Sequence of chain 1.A:
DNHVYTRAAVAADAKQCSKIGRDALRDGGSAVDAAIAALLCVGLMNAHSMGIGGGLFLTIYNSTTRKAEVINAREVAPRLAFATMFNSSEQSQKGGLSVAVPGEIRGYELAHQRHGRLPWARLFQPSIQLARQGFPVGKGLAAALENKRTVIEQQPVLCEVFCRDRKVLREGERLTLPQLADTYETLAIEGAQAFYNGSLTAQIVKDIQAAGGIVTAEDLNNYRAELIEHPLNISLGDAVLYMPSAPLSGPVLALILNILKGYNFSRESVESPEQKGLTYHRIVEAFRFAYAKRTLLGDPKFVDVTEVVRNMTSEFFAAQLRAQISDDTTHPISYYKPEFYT

Binding-site contacts:
Ligand atom C5 contacts residue ASN239 of chain 1.A at 3.5 Å.
Ligand atom O7 contacts residue TYR248 of chain 1.A at 3.3 Å (h-bond).
Ligand atom O7 contacts residue ASN239 of chain 1.A at 3.7 Å.
Ligand atom C2 contacts residue ASN239 of chain 1.A at 2.4 Å.
Ligand atom O5 contacts residue ASN239 of chain 1.A at 2.3 Å (h-bond).
Ligand atom C7 contacts residue TYR248 of chain 1.A at 3.8 Å (hydrophobic).
Ligand atom C8 contacts residue TYR248 of chain 1.A at 3.6 Å (hydrophobic).
Ligand atom C1 contacts residue ASN239 of chain 1.A at 1.4 Å.
Ligand atom O6 contacts residue HIS236 of chain 1.A at 3.8 Å.
Ligand atom C6 contacts residue HIS236 of chain 1.A at 4.2 Å.
Ligand atom C3 contacts residue ASN239 of chain 1.A at 3.8 Å.
Ligand atom C4 contacts residue ASN239 of chain 1.A at 4.2 Å.
Ligand atom N2 contacts residue ASN239 of chain 1.A at 2.9 Å (h-bond).
Ligand atom C8 contacts residue VAL246 of chain 1.A at 3.9 Å (hydrophobic).
Ligand atom C7 contacts residue VAL246 of chain 1.A at 4.4 Å (hydrophobic).
Ligand atom C7 contacts residue ASN239 of chain 1.A at 3.5 Å.
Ligand atom C6 contacts residue ASN239 of chain 1.A at 4.0 Å.

This protein binds this small molecule.
Small molecule (SMILES): CC(=O)N[C@@H]1[C@@H](O)[C@H](O)[C@@H](CO)O[C@H]1O